Binding-site contacts:
Ligand atom C8 contacts residue THR35 of chain 2.A at 4.0 Å.
Ligand atom C1 contacts residue LEU123 of chain 2.A at 4.4 Å (hydrophobic).
Ligand atom O3 contacts residue ASN17 of chain 2.A at 4.3 Å.
Ligand atom C4 contacts residue ASN17 of chain 2.A at 4.2 Å.
Ligand atom O5 contacts residue ASN17 of chain 2.A at 2.4 Å (h-bond).
Ligand atom C1 contacts residue ASN17 of chain 2.A at 1.4 Å.
Ligand atom C6 contacts residue ASN17 of chain 2.A at 4.3 Å.
Ligand atom O4 contacts residue ASN17 of chain 2.A at 4.0 Å.
Ligand atom O7 contacts residue THR34 of chain 2.A at 3.8 Å.
Ligand atom C3 contacts residue ASN17 of chain 2.A at 3.8 Å.
Ligand atom O7 contacts residue ASN17 of chain 2.A at 4.2 Å.
Ligand atom N2 contacts residue GLY15 of chain 2.A at 4.4 Å.
Ligand atom O5 contacts residue LEU123 of chain 2.A at 4.2 Å.
Ligand atom O6 contacts residue ASN17 of chain 2.A at 3.6 Å.
Ligand atom C8 contacts residue THR34 of chain 2.A at 3.7 Å.
Ligand atom C8 contacts residue GLY15 of chain 2.A at 2.7 Å.
Ligand atom C7 contacts residue ASN17 of chain 2.A at 3.7 Å.
Ligand atom N2 contacts residue ASN17 of chain 2.A at 2.9 Å (h-bond).
Ligand atom C8 contacts residue SER16 of chain 2.A at 3.4 Å.
Ligand atom C2 contacts residue ASN17 of chain 2.A at 2.5 Å.
Ligand atom C8 contacts residue ASN17 of chain 2.A at 3.5 Å.
Ligand atom C7 contacts residue GLY15 of chain 2.A at 4.0 Å.
Ligand atom C5 contacts residue ASN17 of chain 2.A at 3.7 Å.

Sequence of chain 2.A:
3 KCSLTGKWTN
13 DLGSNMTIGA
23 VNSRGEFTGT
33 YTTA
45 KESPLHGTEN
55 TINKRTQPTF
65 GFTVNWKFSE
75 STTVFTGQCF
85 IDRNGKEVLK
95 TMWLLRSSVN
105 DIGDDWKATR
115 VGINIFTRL

A protein and the small-molecule ligand that binds it are described below.
Small molecule (SMILES): CC(=O)N[C@@H]1[C@@H](O)[C@H](O)[C@@H](CO)O[C@H]1O